Sequence of chain 37.B:
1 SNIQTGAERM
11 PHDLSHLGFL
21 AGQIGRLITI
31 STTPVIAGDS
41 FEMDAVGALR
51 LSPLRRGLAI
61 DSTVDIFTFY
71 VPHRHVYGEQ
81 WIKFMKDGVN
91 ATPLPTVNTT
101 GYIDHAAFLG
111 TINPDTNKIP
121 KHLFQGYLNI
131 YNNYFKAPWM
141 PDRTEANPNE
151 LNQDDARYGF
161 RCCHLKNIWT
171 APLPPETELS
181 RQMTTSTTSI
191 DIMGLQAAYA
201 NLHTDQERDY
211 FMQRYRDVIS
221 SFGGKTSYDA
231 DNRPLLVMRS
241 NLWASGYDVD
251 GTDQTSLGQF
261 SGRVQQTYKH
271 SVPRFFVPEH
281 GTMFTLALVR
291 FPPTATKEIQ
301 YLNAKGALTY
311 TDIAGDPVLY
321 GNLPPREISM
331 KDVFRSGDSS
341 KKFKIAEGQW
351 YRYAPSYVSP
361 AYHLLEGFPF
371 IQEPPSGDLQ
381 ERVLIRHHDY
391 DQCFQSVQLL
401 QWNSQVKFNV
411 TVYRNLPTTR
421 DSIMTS

Binding-site contacts:
Ligand atom O5' contacts residue ARG28 of chain 48.D at 3.1 Å (salt-bridge).
Ligand atom O3' contacts residue TYR31 of chain 48.D at 3.2 Å (h-bond).
Ligand atom C6 contacts residue ALA7 of chain 37.B at 2.7 Å (hydrophobic).
Ligand atom P contacts residue TYR31 of chain 48.D at 3.5 Å.
Ligand atom O4' contacts residue GLY6 of chain 37.B at 2.9 Å.
Ligand atom N9 contacts residue ALA27 of chain 48.D at 3.1 Å.
Ligand atom P contacts residue GLU207 of chain 48.B at 3.4 Å.
Ligand atom O5' contacts residue ARG420 of chain 49.B at 2.9 Å (salt-bridge).
Ligand atom OP1 contacts residue ARG28 of chain 48.D at 2.7 Å (salt-bridge).
Ligand atom OP2 contacts residue GLU207 of chain 48.B at 2.0 Å (salt-bridge).
Ligand atom C5' contacts residue TYR31 of chain 48.D at 3.0 Å (hydrophobic).
Ligand atom N6 contacts residue ALA27 of chain 48.D at 3.2 Å (h-bond).
Ligand atom OP1 contacts residue ARG420 of chain 49.B at 2.4 Å (salt-bridge).
Ligand atom P contacts residue ARG420 of chain 49.B at 2.5 Å.
Ligand atom C4' contacts residue GLY6 of chain 37.B at 3.1 Å.
Ligand atom C5' contacts residue THR5 of chain 37.B at 3.1 Å.
Ligand atom OP1 contacts residue PHE211 of chain 48.B at 2.1 Å.
Ligand atom N7 contacts residue ALA27 of chain 48.D at 1.6 Å.
Ligand atom C8 contacts residue ALA27 of chain 48.D at 2.0 Å (hydrophobic).
Ligand atom C5 contacts residue ALA7 of chain 37.B at 2.7 Å (hydrophobic).
Ligand atom C3' contacts residue THR5 of chain 37.B at 3.2 Å.
Ligand atom C4' contacts residue ARG420 of chain 49.B at 3.4 Å.
Ligand atom N6 contacts residue ASP217 of chain 48.B at 2.8 Å (salt-bridge).
Ligand atom N6 contacts residue GLY26 of chain 48.D at 3.1 Å.
Ligand atom OP1 contacts residue THR418 of chain 49.B at 3.2 Å.
Ligand atom C1' contacts residue GLY6 of chain 37.B at 2.9 Å.
Ligand atom C4' contacts residue THR5 of chain 37.B at 2.6 Å.
Ligand atom N7 contacts residue GLY26 of chain 48.D at 2.7 Å.
Ligand atom O3' contacts residue ARG420 of chain 49.B at 1.7 Å (salt-bridge).
Ligand atom O4' contacts residue ARG420 of chain 49.B at 3.2 Å (salt-bridge).
Ligand atom C5 contacts residue ALA27 of chain 48.D at 2.9 Å (hydrophobic).
Ligand atom P contacts residue ARG28 of chain 48.D at 3.4 Å.
Ligand atom O3' contacts residue THR5 of chain 37.B at 3.1 Å (h-bond).
Ligand atom C8 contacts residue ARG28 of chain 48.D at 3.1 Å.
Ligand atom C3' contacts residue GLY6 of chain 37.B at 3.2 Å.
Ligand atom O3' contacts residue GLY6 of chain 37.B at 2.3 Å (h-bond).
Ligand atom C5' contacts residue ARG28 of chain 48.D at 2.8 Å.
Ligand atom C5 contacts residue GLY26 of chain 48.D at 3.5 Å.
Ligand atom O5' contacts residue TYR31 of chain 48.D at 2.2 Å (h-bond).
Ligand atom OP2 contacts residue ARG420 of chain 49.B at 3.4 Å (salt-bridge).

This small molecule binds to this protein.
Small molecule (SMILES): N=c1ccn([C@H]2C[C@H](O)[C@@H](CO[P](=O)(O)O[C@H]3C[C@H](n4cnc5c(N)ncnc54)O[C@@H]3CO[P](=O)(O)O[C@H]3C[C@H](n4cnc5c(N)ncnc54)O[C@@H]3CO[P](=O)(O)O[C@H]3C[C@H](n4cnc5c(N)ncnc54)O[C@@H]3COP(=O)(O)O)O2)c(=O)[nH]1

Sequence of chain 48.B:
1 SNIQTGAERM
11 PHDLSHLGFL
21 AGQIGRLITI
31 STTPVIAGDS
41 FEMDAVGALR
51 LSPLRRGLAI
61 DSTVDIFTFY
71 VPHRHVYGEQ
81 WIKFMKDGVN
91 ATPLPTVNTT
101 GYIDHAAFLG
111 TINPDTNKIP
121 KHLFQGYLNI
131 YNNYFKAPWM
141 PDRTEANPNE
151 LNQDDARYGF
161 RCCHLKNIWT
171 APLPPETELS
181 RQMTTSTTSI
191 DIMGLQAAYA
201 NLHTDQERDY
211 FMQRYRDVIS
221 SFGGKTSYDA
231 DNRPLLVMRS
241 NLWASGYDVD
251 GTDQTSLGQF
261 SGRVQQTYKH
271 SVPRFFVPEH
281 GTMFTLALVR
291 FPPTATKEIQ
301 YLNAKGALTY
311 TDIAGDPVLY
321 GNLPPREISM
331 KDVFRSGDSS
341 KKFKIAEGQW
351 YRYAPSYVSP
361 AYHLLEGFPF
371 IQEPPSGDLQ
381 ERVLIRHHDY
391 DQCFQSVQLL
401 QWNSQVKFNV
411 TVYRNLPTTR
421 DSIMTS

Sequence of chain 48.D:
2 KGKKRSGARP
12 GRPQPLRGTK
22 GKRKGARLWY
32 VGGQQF

Sequence of chain 49.B:
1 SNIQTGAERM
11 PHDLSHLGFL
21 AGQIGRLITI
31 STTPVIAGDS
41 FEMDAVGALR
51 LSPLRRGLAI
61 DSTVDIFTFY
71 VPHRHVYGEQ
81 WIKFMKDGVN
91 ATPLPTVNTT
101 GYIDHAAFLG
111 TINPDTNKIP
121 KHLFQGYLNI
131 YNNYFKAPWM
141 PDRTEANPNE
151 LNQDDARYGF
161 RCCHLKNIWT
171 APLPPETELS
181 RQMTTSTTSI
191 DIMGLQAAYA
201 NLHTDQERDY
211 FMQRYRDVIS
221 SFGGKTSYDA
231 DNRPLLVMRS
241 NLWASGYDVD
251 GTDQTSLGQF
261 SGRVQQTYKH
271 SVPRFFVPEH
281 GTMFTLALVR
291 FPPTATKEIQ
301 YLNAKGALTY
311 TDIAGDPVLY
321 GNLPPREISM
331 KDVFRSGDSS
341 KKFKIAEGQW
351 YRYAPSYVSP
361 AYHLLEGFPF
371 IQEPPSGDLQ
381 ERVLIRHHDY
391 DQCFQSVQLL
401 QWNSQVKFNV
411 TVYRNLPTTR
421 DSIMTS